This small molecule binds to this protein.
Small molecule (SMILES): CCOP(=O)(O)OC[C@H](O)CO

Binding-site contacts:
Ligand atom C2 contacts residue VAL43 of chain 1.PB at 4.4 Å (hydrophobic).
Ligand atom C3 contacts residue MET39 of chain 1.H at 4.4 Å (hydrophobic).
Ligand atom O1 contacts residue VAL43 of chain 1.PB at 4.2 Å.
Ligand atom C4 contacts residue LYS44 of chain 1.PB at 3.9 Å.
Ligand atom C2 contacts residue LYS44 of chain 1.PB at 4.2 Å.
Ligand atom O1 contacts residue LYS44 of chain 1.PB at 3.5 Å.
Ligand atom O1 contacts residue MET38 of chain 1.H at 4.0 Å.
Ligand atom O3 contacts residue MET38 of chain 1.H at 3.5 Å (h-bond).
Ligand atom C2 contacts residue VAL32 of chain 1.G at 3.7 Å (hydrophobic).
Ligand atom P1 contacts residue MET38 of chain 1.H at 3.5 Å.
Ligand atom P1 contacts residue LYS44 of chain 1.PB at 4.0 Å.
Ligand atom P1 contacts residue MET39 of chain 1.H at 4.2 Å.
Ligand atom C1 contacts residue LYS44 of chain 1.PB at 3.9 Å.
Ligand atom O3 contacts residue MET39 of chain 1.H at 3.3 Å (h-bond).
Ligand atom C1 contacts residue VAL32 of chain 1.G at 3.9 Å (hydrophobic).
Ligand atom C3 contacts residue LYS44 of chain 1.PB at 3.8 Å.
Ligand atom O5 contacts residue LYS44 of chain 1.PB at 3.0 Å (salt-bridge).
Ligand atom O2 contacts residue MET38 of chain 1.H at 2.9 Å (h-bond).
Ligand atom O4 contacts residue LYS44 of chain 1.PB at 3.5 Å.
Ligand atom O2 contacts residue MET39 of chain 1.H at 3.4 Å (h-bond).
Ligand atom C1 contacts residue VAL43 of chain 1.PB at 3.4 Å (hydrophobic).
Ligand atom O3 contacts residue LYS44 of chain 1.PB at 3.4 Å.
Ligand atom C2 contacts residue MET38 of chain 1.H at 3.6 Å (hydrophobic).

Sequence of chain 1.PB:
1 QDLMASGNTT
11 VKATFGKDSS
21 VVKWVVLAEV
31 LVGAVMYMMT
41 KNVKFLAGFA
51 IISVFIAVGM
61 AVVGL

Sequence of chain 1.H:
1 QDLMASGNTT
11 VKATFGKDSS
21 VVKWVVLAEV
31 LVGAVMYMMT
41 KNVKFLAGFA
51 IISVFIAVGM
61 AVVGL

Sequence of chain 1.G:
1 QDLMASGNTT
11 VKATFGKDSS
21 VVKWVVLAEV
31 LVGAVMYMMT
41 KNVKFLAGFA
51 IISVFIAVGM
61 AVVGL